Binding-site contacts:
Ligand atom C15 contacts residue PHE145 of chain 1.A at 3.6 Å (hydrophobic).
Ligand atom C15 contacts residue ILE157 of chain 1.A at 3.6 Å (hydrophobic).
Ligand atom F31 contacts residue PHE158 of chain 1.A at 3.2 Å.
Ligand atom F31 contacts residue ILE157 of chain 1.A at 3.2 Å.
Ligand atom C41 contacts residue ARG124 of chain 1.A at 3.3 Å.
Ligand atom F20 contacts residue ILE157 of chain 1.A at 3.3 Å.
Ligand atom C1 contacts residue CYS77 of chain 1.A at 3.6 Å (hydrophobic).
Ligand atom O18 contacts residue PHE135 of chain 1.A at 3.7 Å.
Ligand atom F21 contacts residue TRP74 of chain 1.A at 3.4 Å.
Ligand atom F20 contacts residue ILE154 of chain 1.A at 3.4 Å.
Ligand atom F29 contacts residue TRP74 of chain 1.A at 3.2 Å.
Ligand atom F31 contacts residue PHE145 of chain 1.A at 3.6 Å.
Ligand atom C16 contacts residue ILE157 of chain 1.A at 3.7 Å (hydrophobic).
Ligand atom C14 contacts residue VAL133 of chain 1.A at 3.6 Å (hydrophobic).
Ligand atom C9 contacts residue HIS236 of chain 1.A at 3.7 Å.
Ligand atom O27 contacts residue HIS236 of chain 1.A at 2.8 Å (h-bond).
Ligand atom C26 contacts residue LEU81 of chain 1.A at 3.4 Å (hydrophobic).
Ligand atom C38 contacts residue ALA125 of chain 1.A at 3.5 Å (hydrophobic).
Ligand atom O42 contacts residue ARG124 of chain 1.A at 3.3 Å (salt-bridge).
Ligand atom C35 contacts residue GLN43 of chain 1.A at 3.6 Å.
Ligand atom O19 contacts residue PHE135 of chain 1.A at 3.4 Å.
Ligand atom F21 contacts residue HIS236 of chain 1.A at 2.9 Å.
Ligand atom C6 contacts residue CYS77 of chain 1.A at 3.3 Å (hydrophobic).
Ligand atom C7 contacts residue HIS236 of chain 1.A at 3.7 Å.
Ligand atom C26 contacts residue HIS80 of chain 1.A at 3.4 Å.
Ligand atom C41 contacts residue LEU49 of chain 1.A at 3.5 Å (hydrophobic).
Ligand atom C17 contacts residue PHE145 of chain 1.A at 3.6 Å (hydrophobic).
Ligand atom C16 contacts residue PHE145 of chain 1.A at 3.5 Å (hydrophobic).
Ligand atom F30 contacts residue LEU81 of chain 1.A at 3.5 Å.
Ligand atom F30 contacts residue MET115 of chain 1.A at 3.3 Å.
Ligand atom C14 contacts residue MET122 of chain 1.A at 3.5 Å (hydrophobic).
Ligand atom O42 contacts residue CYS42 of chain 1.A at 3.4 Å (h-bond).
Ligand atom O33 contacts residue MET122 of chain 1.A at 3.4 Å.
Ligand atom F22 contacts residue TRP74 of chain 1.A at 3.2 Å.
Ligand atom C25 contacts residue HIS80 of chain 1.A at 3.4 Å.
Ligand atom F29 contacts residue LEU240 of chain 1.A at 3.5 Å.
Ligand atom F28 contacts residue HIS236 of chain 1.A at 3.2 Å.
Ligand atom F28 contacts residue TRP74 of chain 1.A at 3.5 Å.
Ligand atom C39 contacts residue LEU44 of chain 1.A at 3.7 Å (hydrophobic).
Ligand atom C41 contacts residue LEU44 of chain 1.A at 3.7 Å (hydrophobic).

Sequence of chain 1.A:
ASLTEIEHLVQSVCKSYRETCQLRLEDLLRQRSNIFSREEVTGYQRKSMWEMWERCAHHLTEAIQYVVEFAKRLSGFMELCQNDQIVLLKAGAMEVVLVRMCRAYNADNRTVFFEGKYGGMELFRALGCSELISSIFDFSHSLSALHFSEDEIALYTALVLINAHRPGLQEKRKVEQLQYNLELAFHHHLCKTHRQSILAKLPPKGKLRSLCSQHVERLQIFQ

The protein below binds the small molecule below.
Small molecule (SMILES): CC(=O)N1CCN(C(=O)N2CC[C@](c3ccc(C(O)(C(F)(F)F)C(F)(F)F)cc3)(S(=O)(=O)c3ccc(F)cc3)C2)CC1